Sequence of chain 1.G:
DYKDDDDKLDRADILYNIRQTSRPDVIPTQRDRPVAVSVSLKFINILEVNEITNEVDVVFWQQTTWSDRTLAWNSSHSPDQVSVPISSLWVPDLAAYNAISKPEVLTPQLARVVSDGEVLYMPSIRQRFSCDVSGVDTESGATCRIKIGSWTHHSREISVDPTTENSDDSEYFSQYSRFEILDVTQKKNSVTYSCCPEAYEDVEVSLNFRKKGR

A small-molecule ligand and the protein it binds are described below.
Small molecule (SMILES): Nc1nc(-c2ccc(O)cc2)cc(N(Cc2ccccn2)Cc2ccccn2)n1

Binding-site contacts:
Ligand atom C14 contacts residue LEU120 of chain 1.H at 3.6 Å (hydrophobic).
Ligand atom C22 contacts residue TYR200 of chain 1.G at 3.4 Å (hydrophobic).
Ligand atom C11 contacts residue TYR200 of chain 1.G at 3.1 Å (hydrophobic).
Ligand atom C04 contacts residue CYS196 of chain 1.G at 3.5 Å (hydrophobic).
Ligand atom N01 contacts residue GLN63 of chain 1.H at 3.7 Å.
Ligand atom C10 contacts residue GLN63 of chain 1.H at 3.2 Å.
Ligand atom C03 contacts residue CYS196 of chain 1.G at 3.7 Å (hydrophobic).
Ligand atom C19 contacts residue TRP151 of chain 1.G at 3.1 Å (hydrophobic).
Ligand atom N06 contacts residue TRP151 of chain 1.G at 3.3 Å (h-bond).
Ligand atom N05 contacts residue TRP151 of chain 1.G at 3.1 Å (h-bond).
Ligand atom C05 contacts residue GLN63 of chain 1.H at 3.8 Å.
Ligand atom C21 contacts residue TYR97 of chain 1.G at 3.8 Å (hydrophobic).
Ligand atom C17 contacts residue TYR200 of chain 1.G at 3.3 Å (hydrophobic).
Ligand atom N03 contacts residue MET122 of chain 1.H at 3.4 Å (h-bond).
Ligand atom O01 contacts residue THR64 of chain 1.H at 3.6 Å.
Ligand atom C16 contacts residue TRP151 of chain 1.G at 3.2 Å (hydrophobic).
Ligand atom C01 contacts residue GLN63 of chain 1.H at 3.7 Å.
Ligand atom C08 contacts residue GLN63 of chain 1.H at 3.6 Å.
Ligand atom C09 contacts residue GLN63 of chain 1.H at 3.5 Å.
Ligand atom C19 contacts residue MET122 of chain 1.H at 3.5 Å (hydrophobic).
Ligand atom N01 contacts residue TYR172 of chain 1.H at 3.3 Å (h-bond).
Ligand atom C18 contacts residue TYR200 of chain 1.G at 3.6 Å (hydrophobic).
Ligand atom C01 contacts residue CYS196 of chain 1.G at 3.3 Å (hydrophobic).
Ligand atom O01 contacts residue THR65 of chain 1.H at 3.1 Å.
Ligand atom C21 contacts residue TYR200 of chain 1.G at 3.8 Å (hydrophobic).
Ligand atom N02 contacts residue CYS196 of chain 1.G at 3.5 Å (h-bond).
Ligand atom C13 contacts residue ARG112 of chain 1.H at 3.8 Å.
Ligand atom C01 contacts residue MET122 of chain 1.H at 3.5 Å (hydrophobic).
Ligand atom N03 contacts residue CYS196 of chain 1.G at 3.4 Å (h-bond).
Ligand atom N06 contacts residue MET122 of chain 1.H at 3.5 Å.
Ligand atom C15 contacts residue MET122 of chain 1.H at 3.7 Å (hydrophobic).
Ligand atom C04 contacts residue MET122 of chain 1.H at 3.6 Å (hydrophobic).
Ligand atom C07 contacts residue THR64 of chain 1.H at 3.7 Å.
Ligand atom C01 contacts residue CYS195 of chain 1.G at 3.6 Å (hydrophobic).
Ligand atom N01 contacts residue CYS195 of chain 1.G at 3.6 Å.
Ligand atom C08 contacts residue THR65 of chain 1.H at 3.8 Å.
Ligand atom C07 contacts residue LEU120 of chain 1.H at 3.7 Å (hydrophobic).
Ligand atom C02 contacts residue CYS196 of chain 1.G at 3.7 Å (hydrophobic).
Ligand atom N03 contacts residue GLN63 of chain 1.H at 2.9 Å (h-bond).
Ligand atom N03 contacts residue CYS195 of chain 1.G at 3.5 Å (h-bond).

Sequence of chain 1.H:
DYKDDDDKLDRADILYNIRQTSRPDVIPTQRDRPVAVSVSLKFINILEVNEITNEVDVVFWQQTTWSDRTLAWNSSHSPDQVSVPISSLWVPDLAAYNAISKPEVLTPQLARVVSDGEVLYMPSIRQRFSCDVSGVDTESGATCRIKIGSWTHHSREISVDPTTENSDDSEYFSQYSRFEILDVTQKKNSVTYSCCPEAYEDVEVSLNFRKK